This small molecule binds to this protein.
Small molecule (SMILES): CC(C)[C@H](NC(=O)CN)C(=O)N[C@@H](CCCN=C(N)N)C(=O)NCC(=O)N1CCC[C@H]1C=O.N[C@H](C=O)Cc1ccc(O)cc1

Sequence of chain 1.E:
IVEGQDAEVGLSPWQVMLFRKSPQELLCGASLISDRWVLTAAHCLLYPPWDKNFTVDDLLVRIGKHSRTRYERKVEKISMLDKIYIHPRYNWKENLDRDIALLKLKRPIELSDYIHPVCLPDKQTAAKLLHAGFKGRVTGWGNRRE

Sequence of chain 1.F:
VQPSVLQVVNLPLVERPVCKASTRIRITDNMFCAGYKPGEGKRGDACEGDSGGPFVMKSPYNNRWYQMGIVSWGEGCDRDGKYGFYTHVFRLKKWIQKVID

Binding-site contacts:
Ligand atom N contacts residue GLU94 of chain 1.E at 3.8 Å.
Ligand atom CD contacts residue TRP77 of chain 1.F at 3.7 Å (hydrophobic).
Ligand atom O contacts residue GLU52 of chain 1.F at 3.3 Å.
Ligand atom CA contacts residue GLU94 of chain 1.E at 3.8 Å.
Ligand atom O contacts residue TRP77 of chain 1.F at 3.1 Å.
Ligand atom C contacts residue TRP77 of chain 1.F at 3.8 Å (hydrophobic).
Ligand atom CZ contacts residue ASP49 of chain 1.F at 3.4 Å.
Ligand atom OH contacts residue TRP77 of chain 1.F at 2.8 Å.
Ligand atom CD2 contacts residue GLU94 of chain 1.E at 3.5 Å.
Ligand atom N contacts residue LYS93 of chain 1.E at 2.7 Å (salt-bridge).
Ligand atom CZ contacts residue ILE29 of chain 1.F at 3.6 Å (hydrophobic).
Ligand atom CA contacts residue LYS93 of chain 1.E at 3.8 Å.
Ligand atom NH2 contacts residue GLY80 of chain 1.F at 3.0 Å (h-bond).
Ligand atom O contacts residue GLU52 of chain 1.F at 3.0 Å.
Ligand atom NH2 contacts residue ASP49 of chain 1.F at 2.7 Å (salt-bridge).
Ligand atom CZ contacts residue TRP77 of chain 1.F at 3.6 Å (hydrophobic).
Ligand atom CA contacts residue GLY78 of chain 1.F at 3.6 Å.
Ligand atom CD2 contacts residue ASN95 of chain 1.E at 3.7 Å.
Ligand atom CA contacts residue GLU52 of chain 1.F at 3.4 Å.
Ligand atom NE contacts residue GLY80 of chain 1.F at 3.3 Å (h-bond).
Ligand atom CG1 contacts residue TRP50 of chain 1.E at 3.7 Å (hydrophobic).
Ligand atom O contacts residue CYS51 of chain 1.F at 3.8 Å.
Ligand atom NH1 contacts residue ASP49 of chain 1.F at 3.2 Å (salt-bridge).
Ligand atom NH1 contacts residue ALA50 of chain 1.F at 3.8 Å.
Ligand atom C contacts residue GLU52 of chain 1.F at 3.5 Å.
Ligand atom O contacts residue SER55 of chain 1.F at 2.9 Å.
Ligand atom CZ contacts residue GLY80 of chain 1.F at 3.6 Å.
Ligand atom N contacts residue TRP77 of chain 1.F at 3.2 Å.
Ligand atom O contacts residue GLY53 of chain 1.F at 3.0 Å (h-bond).
Ligand atom C contacts residue GLU52 of chain 1.F at 3.7 Å.
Ligand atom CE2 contacts residue ILE29 of chain 1.F at 3.8 Å (hydrophobic).
Ligand atom CZ contacts residue GLY78 of chain 1.F at 3.7 Å.
Ligand atom CB contacts residue SER55 of chain 1.F at 3.7 Å.
Ligand atom N contacts residue SER55 of chain 1.F at 3.8 Å.
Ligand atom O contacts residue SER76 of chain 1.F at 3.6 Å.
Ligand atom CG1 contacts residue HIS43 of chain 1.E at 3.4 Å.
Ligand atom N contacts residue GLY78 of chain 1.F at 2.3 Å (h-bond).
Ligand atom NH1 contacts residue TRP77 of chain 1.F at 3.2 Å (h-bond).
Ligand atom C contacts residue SER55 of chain 1.F at 3.5 Å.
Ligand atom NE contacts residue GLY78 of chain 1.F at 3.8 Å.